The protein below binds the small molecule below.
Small molecule (SMILES): O=c1ccn([C@@H]2O[C@H](CO)[C@@H](O)[C@H]2O)c(=O)[nH]1

Sequence of chain 1.D:
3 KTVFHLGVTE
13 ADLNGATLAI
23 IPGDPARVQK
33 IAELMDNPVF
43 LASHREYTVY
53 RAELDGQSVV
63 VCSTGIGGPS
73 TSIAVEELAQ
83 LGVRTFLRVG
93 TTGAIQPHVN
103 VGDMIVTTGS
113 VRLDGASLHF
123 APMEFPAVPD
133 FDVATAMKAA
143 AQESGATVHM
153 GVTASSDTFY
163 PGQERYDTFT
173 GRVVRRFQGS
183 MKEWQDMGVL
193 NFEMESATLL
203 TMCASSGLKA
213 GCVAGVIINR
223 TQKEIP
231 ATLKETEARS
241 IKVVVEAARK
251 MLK

Binding-site contacts:
Ligand atom N3 contacts residue PHE161 of chain 1.C at 3.9 Å.
Ligand atom O2' contacts residue MET196 of chain 1.C at 3.4 Å (h-bond).
Ligand atom O2 contacts residue GLN165 of chain 1.C at 2.9 Å (h-bond).
Ligand atom O2 contacts residue GLU195 of chain 1.C at 3.9 Å.
Ligand atom C5 contacts residue THR94 of chain 1.C at 3.6 Å.
Ligand atom N3 contacts residue GLN165 of chain 1.C at 2.7 Å (h-bond).
Ligand atom O5' contacts residue PHE161 of chain 1.C at 4.0 Å.
Ligand atom O5' contacts residue HIS7 of chain 1.D at 2.5 Å (h-bond).
Ligand atom C6 contacts residue THR93 of chain 1.C at 3.4 Å.
Ligand atom C1' contacts residue THR93 of chain 1.C at 3.5 Å.
Ligand atom C4 contacts residue GLY95 of chain 1.C at 3.5 Å.
Ligand atom O5' contacts residue ILE68 of chain 1.C at 3.9 Å.
Ligand atom O4 contacts residue GLY95 of chain 1.C at 3.4 Å (h-bond).
Ligand atom O2' contacts residue GLU195 of chain 1.C at 3.8 Å.
Ligand atom C4 contacts residue GLN165 of chain 1.C at 3.5 Å.
Ligand atom C3' contacts residue GLU197 of chain 1.C at 3.6 Å.
Ligand atom O5' contacts residue ARG47 of chain 1.D at 4.0 Å.
Ligand atom C2 contacts residue GLN165 of chain 1.C at 3.6 Å.
Ligand atom O4 contacts residue GLN165 of chain 1.C at 3.4 Å (h-bond).
Ligand atom O3' contacts residue ARG47 of chain 1.D at 3.8 Å.
Ligand atom C2 contacts residue PHE161 of chain 1.C at 3.9 Å (hydrophobic).
Ligand atom O2' contacts residue THR93 of chain 1.C at 4.0 Å.
Ligand atom N3 contacts residue PHE194 of chain 1.C at 3.8 Å.
Ligand atom C2' contacts residue MET196 of chain 1.C at 3.9 Å (hydrophobic).
Ligand atom O3' contacts residue GLU197 of chain 1.C at 2.7 Å (salt-bridge).
Ligand atom C5' contacts residue PHE161 of chain 1.C at 3.6 Å (hydrophobic).
Ligand atom N1 contacts residue THR93 of chain 1.C at 3.7 Å.
Ligand atom O2 contacts residue MET196 of chain 1.C at 3.2 Å.
Ligand atom C5' contacts residue HIS7 of chain 1.D at 3.3 Å.
Ligand atom C5' contacts residue ILE68 of chain 1.C at 3.9 Å (hydrophobic).
Ligand atom O2' contacts residue GLU197 of chain 1.C at 2.8 Å (salt-bridge).
Ligand atom C6 contacts residue THR94 of chain 1.C at 3.9 Å.
Ligand atom C4 contacts residue PHE194 of chain 1.C at 4.0 Å (hydrophobic).
Ligand atom C3' contacts residue MET196 of chain 1.C at 3.9 Å (hydrophobic).
Ligand atom O3' contacts residue ILE68 of chain 1.C at 4.0 Å.
Ligand atom O2 contacts residue PHE161 of chain 1.C at 3.9 Å.
Ligand atom O4' contacts residue THR93 of chain 1.C at 3.6 Å (h-bond).
Ligand atom O4 contacts residue ARG167 of chain 1.C at 3.6 Å.
Ligand atom C2' contacts residue GLU197 of chain 1.C at 3.9 Å.
Ligand atom C5 contacts residue GLY95 of chain 1.C at 3.4 Å.

Sequence of chain 1.C:
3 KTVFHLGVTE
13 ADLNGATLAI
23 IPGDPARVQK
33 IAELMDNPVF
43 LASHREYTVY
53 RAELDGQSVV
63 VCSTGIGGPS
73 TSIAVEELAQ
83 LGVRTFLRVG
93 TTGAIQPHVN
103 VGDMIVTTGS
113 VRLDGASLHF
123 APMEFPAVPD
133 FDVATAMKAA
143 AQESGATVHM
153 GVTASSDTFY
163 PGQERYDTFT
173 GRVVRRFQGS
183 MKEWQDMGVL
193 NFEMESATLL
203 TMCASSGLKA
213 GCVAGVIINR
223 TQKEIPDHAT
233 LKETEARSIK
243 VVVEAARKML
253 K